Sequence of chain 1.C:
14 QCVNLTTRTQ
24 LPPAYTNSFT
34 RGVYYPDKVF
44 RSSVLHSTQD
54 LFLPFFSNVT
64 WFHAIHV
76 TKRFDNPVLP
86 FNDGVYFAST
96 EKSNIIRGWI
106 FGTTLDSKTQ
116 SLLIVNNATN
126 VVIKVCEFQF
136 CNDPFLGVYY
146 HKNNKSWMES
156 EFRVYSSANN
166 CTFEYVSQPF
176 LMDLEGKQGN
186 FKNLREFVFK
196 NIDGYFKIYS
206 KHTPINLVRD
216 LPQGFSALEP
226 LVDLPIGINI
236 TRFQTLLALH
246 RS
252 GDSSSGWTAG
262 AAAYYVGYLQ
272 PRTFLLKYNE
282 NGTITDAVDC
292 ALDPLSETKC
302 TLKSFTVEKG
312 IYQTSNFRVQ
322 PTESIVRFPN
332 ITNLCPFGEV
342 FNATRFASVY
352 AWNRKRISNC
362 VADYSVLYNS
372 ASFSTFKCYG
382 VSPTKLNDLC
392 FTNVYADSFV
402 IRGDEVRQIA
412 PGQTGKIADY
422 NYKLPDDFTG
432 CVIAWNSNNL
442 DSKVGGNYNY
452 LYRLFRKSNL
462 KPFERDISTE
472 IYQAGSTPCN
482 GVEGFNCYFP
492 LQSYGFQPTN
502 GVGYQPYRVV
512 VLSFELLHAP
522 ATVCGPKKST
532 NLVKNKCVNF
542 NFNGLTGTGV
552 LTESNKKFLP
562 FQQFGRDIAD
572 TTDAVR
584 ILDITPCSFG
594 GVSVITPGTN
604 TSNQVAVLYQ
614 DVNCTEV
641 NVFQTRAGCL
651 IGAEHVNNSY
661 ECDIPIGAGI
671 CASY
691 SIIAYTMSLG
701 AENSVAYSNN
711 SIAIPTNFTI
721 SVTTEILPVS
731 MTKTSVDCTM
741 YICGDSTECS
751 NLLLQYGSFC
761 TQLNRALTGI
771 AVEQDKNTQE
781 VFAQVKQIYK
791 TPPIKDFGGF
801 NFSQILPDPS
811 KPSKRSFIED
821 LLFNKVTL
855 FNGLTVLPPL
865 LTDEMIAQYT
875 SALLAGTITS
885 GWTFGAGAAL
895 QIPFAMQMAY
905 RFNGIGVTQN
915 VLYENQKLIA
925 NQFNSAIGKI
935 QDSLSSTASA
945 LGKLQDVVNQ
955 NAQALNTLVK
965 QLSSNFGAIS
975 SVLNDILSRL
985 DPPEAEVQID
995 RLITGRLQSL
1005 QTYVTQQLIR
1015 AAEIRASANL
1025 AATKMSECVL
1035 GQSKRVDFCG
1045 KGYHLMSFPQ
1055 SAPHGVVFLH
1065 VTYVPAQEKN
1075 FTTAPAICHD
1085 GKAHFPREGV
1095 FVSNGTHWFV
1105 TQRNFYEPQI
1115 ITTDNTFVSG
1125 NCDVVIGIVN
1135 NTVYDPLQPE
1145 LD

The small molecule below binds the protein below.
Small molecule (SMILES): CC(=O)N[C@@H]1[C@@H](O)[C@H](O)[C@@H](CO)O[C@H]1O

Binding-site contacts:
Ligand atom C8 contacts residue SER151 of chain 1.C at 3.7 Å.
Ligand atom O5 contacts residue HIS146 of chain 1.C at 4.2 Å.
Ligand atom C3 contacts residue ASN149 of chain 1.C at 3.8 Å.
Ligand atom C4 contacts residue HIS146 of chain 1.C at 4.3 Å.
Ligand atom C4 contacts residue ASN149 of chain 1.C at 4.2 Å.
Ligand atom O5 contacts residue ASN148 of chain 1.C at 2.5 Å (h-bond).
Ligand atom O7 contacts residue ASN149 of chain 1.C at 3.2 Å (h-bond).
Ligand atom C7 contacts residue ASN149 of chain 1.C at 3.2 Å.
Ligand atom C1 contacts residue ASN148 of chain 1.C at 3.4 Å.
Ligand atom C1 contacts residue HIS146 of chain 1.C at 4.1 Å.
Ligand atom O5 contacts residue ASN149 of chain 1.C at 2.4 Å (h-bond).
Ligand atom C1 contacts residue ASN149 of chain 1.C at 1.4 Å.
Ligand atom C6 contacts residue HIS146 of chain 1.C at 3.9 Å.
Ligand atom N2 contacts residue ASN149 of chain 1.C at 2.9 Å (h-bond).
Ligand atom C8 contacts residue ASN149 of chain 1.C at 4.0 Å.
Ligand atom C6 contacts residue ASN148 of chain 1.C at 3.4 Å.
Ligand atom C5 contacts residue ASN148 of chain 1.C at 3.5 Å.
Ligand atom C5 contacts residue ASN149 of chain 1.C at 3.7 Å.
Ligand atom O6 contacts residue HIS146 of chain 1.C at 4.3 Å.
Ligand atom C2 contacts residue ASN149 of chain 1.C at 2.5 Å.
Ligand atom O4 contacts residue HIS146 of chain 1.C at 3.9 Å.
Ligand atom C5 contacts residue HIS146 of chain 1.C at 3.5 Å.